The small molecule below binds the protein below.
Small molecule (SMILES): CC(=O)N[C@@H]1[C@@H](O)[C@H](O)[C@@H](CO)O[C@H]1O

Binding-site contacts:
Ligand atom O7 contacts residue ASN657 of chain 1.C at 2.6 Å (h-bond).
Ligand atom N2 contacts residue ASN657 of chain 1.C at 3.0 Å (h-bond).
Ligand atom C3 contacts residue ASN657 of chain 1.C at 4.0 Å.
Ligand atom C5 contacts residue ASN657 of chain 1.C at 3.4 Å.
Ligand atom C8 contacts residue ASN657 of chain 1.C at 3.9 Å.
Ligand atom O5 contacts residue ASN657 of chain 1.C at 2.3 Å (h-bond).
Ligand atom C1 contacts residue ASN657 of chain 1.C at 1.5 Å.
Ligand atom C2 contacts residue ASN657 of chain 1.C at 2.9 Å.
Ligand atom C4 contacts residue ASN657 of chain 1.C at 4.3 Å.
Ligand atom C7 contacts residue ASN657 of chain 1.C at 3.0 Å.

Sequence of chain 1.C:
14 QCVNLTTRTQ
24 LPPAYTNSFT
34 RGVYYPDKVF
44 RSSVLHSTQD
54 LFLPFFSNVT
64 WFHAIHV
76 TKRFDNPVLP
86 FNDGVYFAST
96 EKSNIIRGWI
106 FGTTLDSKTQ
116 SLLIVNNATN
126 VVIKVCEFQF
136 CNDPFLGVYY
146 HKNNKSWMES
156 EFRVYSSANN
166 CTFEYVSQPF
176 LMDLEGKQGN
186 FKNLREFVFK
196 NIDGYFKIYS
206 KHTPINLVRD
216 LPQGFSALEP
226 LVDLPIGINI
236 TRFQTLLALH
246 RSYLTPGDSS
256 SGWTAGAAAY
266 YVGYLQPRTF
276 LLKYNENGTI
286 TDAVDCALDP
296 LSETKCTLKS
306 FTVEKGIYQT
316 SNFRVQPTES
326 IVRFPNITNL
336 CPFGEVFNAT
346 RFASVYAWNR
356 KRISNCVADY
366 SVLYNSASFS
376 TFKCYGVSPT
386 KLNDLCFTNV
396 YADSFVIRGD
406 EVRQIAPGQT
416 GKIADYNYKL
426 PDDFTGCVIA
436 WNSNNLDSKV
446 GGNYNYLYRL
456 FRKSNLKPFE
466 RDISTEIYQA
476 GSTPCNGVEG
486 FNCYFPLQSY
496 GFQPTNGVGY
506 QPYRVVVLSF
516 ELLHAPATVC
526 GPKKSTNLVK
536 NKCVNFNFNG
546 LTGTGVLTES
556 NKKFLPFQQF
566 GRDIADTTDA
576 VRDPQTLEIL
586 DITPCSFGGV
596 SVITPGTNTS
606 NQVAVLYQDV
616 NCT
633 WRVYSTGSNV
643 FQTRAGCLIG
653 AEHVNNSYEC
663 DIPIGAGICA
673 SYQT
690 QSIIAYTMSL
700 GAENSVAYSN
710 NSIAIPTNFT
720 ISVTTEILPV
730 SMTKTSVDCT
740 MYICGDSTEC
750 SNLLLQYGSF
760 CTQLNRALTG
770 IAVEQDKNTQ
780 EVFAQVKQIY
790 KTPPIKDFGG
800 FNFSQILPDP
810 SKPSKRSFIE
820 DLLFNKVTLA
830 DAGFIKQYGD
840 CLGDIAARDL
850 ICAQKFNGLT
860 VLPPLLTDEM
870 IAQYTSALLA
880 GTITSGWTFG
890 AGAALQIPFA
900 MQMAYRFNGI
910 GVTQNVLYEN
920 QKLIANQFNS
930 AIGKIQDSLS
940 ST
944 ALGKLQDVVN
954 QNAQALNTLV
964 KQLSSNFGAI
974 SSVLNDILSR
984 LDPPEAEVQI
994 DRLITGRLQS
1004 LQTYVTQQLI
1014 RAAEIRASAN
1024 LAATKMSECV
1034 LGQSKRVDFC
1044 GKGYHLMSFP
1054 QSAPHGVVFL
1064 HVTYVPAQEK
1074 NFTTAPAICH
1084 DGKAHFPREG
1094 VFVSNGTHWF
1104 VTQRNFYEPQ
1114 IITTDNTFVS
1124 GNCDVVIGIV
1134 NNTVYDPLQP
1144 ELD